The protein below binds the small molecule below.
Small molecule (SMILES): NC(=O)C[C@H](N)C(=O)O

Sequence of chain 1.A:
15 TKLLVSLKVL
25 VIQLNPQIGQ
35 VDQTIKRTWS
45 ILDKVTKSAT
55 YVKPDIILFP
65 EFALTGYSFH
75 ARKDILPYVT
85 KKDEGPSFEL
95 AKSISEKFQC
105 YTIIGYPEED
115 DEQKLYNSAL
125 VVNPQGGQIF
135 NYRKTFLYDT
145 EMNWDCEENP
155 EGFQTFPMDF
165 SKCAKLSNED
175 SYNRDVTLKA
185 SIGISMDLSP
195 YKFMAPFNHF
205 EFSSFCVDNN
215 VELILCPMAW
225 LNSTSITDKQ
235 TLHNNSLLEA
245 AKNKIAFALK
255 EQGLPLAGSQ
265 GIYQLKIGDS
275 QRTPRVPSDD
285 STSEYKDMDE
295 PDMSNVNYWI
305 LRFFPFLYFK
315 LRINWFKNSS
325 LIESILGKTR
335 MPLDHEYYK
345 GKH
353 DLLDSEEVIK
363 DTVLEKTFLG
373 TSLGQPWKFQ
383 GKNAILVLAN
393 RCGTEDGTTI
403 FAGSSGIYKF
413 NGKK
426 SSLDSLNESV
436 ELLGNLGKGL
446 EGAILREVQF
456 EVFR

Binding-site contacts:
Ligand atom C contacts residue TRP224 of chain 1.A at 3.6 Å (hydrophobic).
Ligand atom CA contacts residue ALA223 of chain 1.A at 4.3 Å (hydrophobic).
Ligand atom CG contacts residue SER189 of chain 1.A at 3.2 Å.
Ligand atom N contacts residue SER189 of chain 1.A at 4.3 Å.
Ligand atom CG contacts residue LYS138 of chain 1.A at 3.7 Å.
Ligand atom OD1 contacts residue TYR142 of chain 1.A at 3.2 Å.
Ligand atom CB contacts residue LEU225 of chain 1.A at 4.4 Å (hydrophobic).
Ligand atom OD1 contacts residue SER189 of chain 1.A at 2.9 Å (h-bond).
Ligand atom N contacts residue TRP224 of chain 1.A at 3.6 Å.
Ligand atom N contacts residue TYR142 of chain 1.A at 4.4 Å.
Ligand atom OD1 contacts residue TYR71 of chain 1.A at 3.8 Å.
Ligand atom CG contacts residue TYR71 of chain 1.A at 3.6 Å (hydrophobic).
Ligand atom ND2 contacts residue LYS138 of chain 1.A at 3.8 Å.
Ligand atom O contacts residue VAL1 of chain 1.C at 2.2 Å (h-bond).
Ligand atom CB contacts residue TYR142 of chain 1.A at 3.7 Å (hydrophobic).
Ligand atom CA contacts residue SER189 of chain 1.A at 4.4 Å.
Ligand atom CG contacts residue ALA223 of chain 1.A at 3.8 Å (hydrophobic).
Ligand atom O contacts residue TRP224 of chain 1.A at 3.5 Å.
Ligand atom C contacts residue VAL1 of chain 1.C at 1.3 Å (hydrophobic).
Ligand atom C contacts residue LEU225 of chain 1.A at 3.9 Å (hydrophobic).
Ligand atom N contacts residue SER193 of chain 1.A at 4.1 Å.
Ligand atom O contacts residue ALA223 of chain 1.A at 4.3 Å.
Ligand atom ND2 contacts residue GLU65 of chain 1.A at 3.4 Å (salt-bridge).
Ligand atom ND2 contacts residue ALA223 of chain 1.A at 2.9 Å (h-bond).
Ligand atom N contacts residue VAL1 of chain 1.C at 2.6 Å (h-bond).
Ligand atom CG contacts residue MET190 of chain 1.A at 4.2 Å (hydrophobic).
Ligand atom OD1 contacts residue MET190 of chain 1.A at 3.3 Å.
Ligand atom CB contacts residue VAL1 of chain 1.C at 3.5 Å (hydrophobic).
Ligand atom ND2 contacts residue SER189 of chain 1.A at 3.1 Å (h-bond).
Ligand atom N contacts residue MET190 of chain 1.A at 3.7 Å.
Ligand atom ND2 contacts residue TYR71 of chain 1.A at 3.2 Å (h-bond).
Ligand atom CG contacts residue TYR142 of chain 1.A at 3.8 Å (hydrophobic).
Ligand atom CA contacts residue VAL1 of chain 1.C at 2.4 Å (hydrophobic).
Ligand atom CG contacts residue GLU65 of chain 1.A at 4.4 Å.
Ligand atom O contacts residue LEU225 of chain 1.A at 2.7 Å (h-bond).
Ligand atom OD1 contacts residue LYS138 of chain 1.A at 2.9 Å (salt-bridge).
Ligand atom N contacts residue PHE197 of chain 1.A at 4.4 Å.
Ligand atom CA contacts residue TRP224 of chain 1.A at 3.6 Å (hydrophobic).
Ligand atom CB contacts residue ALA223 of chain 1.A at 3.7 Å (hydrophobic).